Binding-site contacts:
Ligand atom C1 contacts residue LEU57 of chain 1.A at 3.8 Å (hydrophobic).
Ligand atom C16 contacts residue ALA124 of chain 1.B at 3.7 Å (hydrophobic).
Ligand atom O22 contacts residue TYR54 of chain 1.A at 3.4 Å.
Ligand atom C11 contacts residue THR129 of chain 1.B at 4.0 Å.
Ligand atom C16 contacts residue THR129 of chain 1.B at 3.4 Å.
Ligand atom O19 contacts residue THR129 of chain 1.B at 2.7 Å (h-bond).
Ligand atom O22 contacts residue GLN50 of chain 1.A at 3.5 Å.
Ligand atom C18 contacts residue THR129 of chain 1.B at 3.5 Å.
Ligand atom O23 contacts residue GLN50 of chain 1.A at 3.8 Å.
Ligand atom C16 contacts residue HIS126 of chain 1.B at 3.8 Å.
Ligand atom O23 contacts residue HIS126 of chain 1.B at 3.2 Å.
Ligand atom C1 contacts residue ALA84 of chain 1.A at 3.9 Å (hydrophobic).
Ligand atom C6 contacts residue GLN50 of chain 1.A at 3.4 Å.
Ligand atom C2 contacts residue MET133 of chain 1.B at 3.7 Å (hydrophobic).
Ligand atom C2 contacts residue TRP87 of chain 1.A at 3.8 Å (hydrophobic).
Ligand atom O20 contacts residue GLN123 of chain 1.B at 3.4 Å (h-bond).
Ligand atom C14 contacts residue GLN123 of chain 1.B at 3.4 Å.
Ligand atom O19 contacts residue HIS126 of chain 1.B at 2.9 Å (h-bond).
Ligand atom C18 contacts residue LYS128 of chain 1.B at 3.7 Å.
Ligand atom O23 contacts residue THR129 of chain 1.B at 3.0 Å (h-bond).
Ligand atom O19 contacts residue ALA124 of chain 1.B at 3.4 Å.
Ligand atom C16 contacts residue GLU125 of chain 1.B at 3.5 Å.
Ligand atom C5 contacts residue TRP87 of chain 1.A at 3.7 Å (hydrophobic).
Ligand atom C10 contacts residue MET133 of chain 1.B at 3.7 Å (hydrophobic).
Ligand atom O19 contacts residue GLU125 of chain 1.B at 3.4 Å (salt-bridge).
Ligand atom C9 contacts residue GLN50 of chain 1.A at 3.8 Å.
Ligand atom C12 contacts residue THR129 of chain 1.B at 3.2 Å.
Ligand atom C12 contacts residue GLN50 of chain 1.A at 3.4 Å.
Ligand atom C9 contacts residue THR129 of chain 1.B at 3.4 Å.
Ligand atom C5 contacts residue MET133 of chain 1.B at 3.5 Å (hydrophobic).
Ligand atom C4 contacts residue GLN50 of chain 1.A at 3.8 Å.
Ligand atom C2 contacts residue ALA84 of chain 1.A at 3.6 Å (hydrophobic).
Ligand atom C17 contacts residue GLN123 of chain 1.B at 3.5 Å.
Ligand atom O21 contacts residue HIS126 of chain 1.B at 4.0 Å.
Ligand atom C5 contacts residue ALA84 of chain 1.A at 4.0 Å (hydrophobic).
Ligand atom O21 contacts residue ALA124 of chain 1.B at 3.6 Å.
Ligand atom C3 contacts residue THR129 of chain 1.B at 3.7 Å.
Ligand atom O21 contacts residue GLU125 of chain 1.B at 2.8 Å (salt-bridge).
Ligand atom C11 contacts residue GLN50 of chain 1.A at 3.5 Å.
Ligand atom C4 contacts residue THR80 of chain 1.A at 3.8 Å.

Sequence of chain 1.B:
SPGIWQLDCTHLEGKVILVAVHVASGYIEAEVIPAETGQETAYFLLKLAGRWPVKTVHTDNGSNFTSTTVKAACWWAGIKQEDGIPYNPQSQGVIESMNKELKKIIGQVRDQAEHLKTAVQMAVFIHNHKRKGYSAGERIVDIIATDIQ

Sequence of chain 1.A:
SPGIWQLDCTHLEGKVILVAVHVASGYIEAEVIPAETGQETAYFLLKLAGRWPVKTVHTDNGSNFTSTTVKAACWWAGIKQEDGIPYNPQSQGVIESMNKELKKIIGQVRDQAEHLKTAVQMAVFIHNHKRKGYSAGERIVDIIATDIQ

This protein binds this small molecule.
Small molecule (SMILES): O=C1Cc2ccccc2/C1=C\c1ccc2c(c1C(=O)O)OCO2